Sequence of chain 1.B:
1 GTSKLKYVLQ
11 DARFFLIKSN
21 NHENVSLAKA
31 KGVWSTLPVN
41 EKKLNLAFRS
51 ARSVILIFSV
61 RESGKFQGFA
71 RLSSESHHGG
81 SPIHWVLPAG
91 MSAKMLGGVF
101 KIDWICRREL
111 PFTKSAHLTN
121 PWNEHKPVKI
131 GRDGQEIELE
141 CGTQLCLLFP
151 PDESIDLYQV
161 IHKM

Binding-site contacts:
Ligand atom N05 contacts residue LEU96 of chain 1.B at 3.8 Å.
Ligand atom C06 contacts residue TRP34 of chain 1.B at 3.6 Å (hydrophobic).
Ligand atom CL01 contacts residue PRO88 of chain 1.B at 4.0 Å.
Ligand atom N05 contacts residue SER35 of chain 1.B at 2.8 Å (h-bond).
Ligand atom CL01 contacts residue ASN20 of chain 1.B at 3.5 Å.
Ligand atom N03 contacts residue TRP34 of chain 1.B at 4.1 Å.
Ligand atom N05 contacts residue TRP34 of chain 1.B at 3.4 Å.
Ligand atom C13 contacts residue MET91 of chain 1.B at 4.0 Å (hydrophobic).
Ligand atom C10 contacts residue LYS18 of chain 1.B at 3.1 Å.
Ligand atom C08 contacts residue SER19 of chain 1.B at 4.1 Å.
Ligand atom C04 contacts residue SER35 of chain 1.B at 3.9 Å.
Ligand atom N03 contacts residue ASN24 of chain 1.B at 2.9 Å (h-bond).
Ligand atom C04 contacts residue TRP34 of chain 1.B at 3.6 Å (hydrophobic).
Ligand atom C04 contacts residue ASN24 of chain 1.B at 4.1 Å.
Ligand atom N17 contacts residue ASP133 of chain 1.B at 4.1 Å.
Ligand atom N19 contacts residue SER35 of chain 1.B at 3.8 Å.
Ligand atom N03 contacts residue SER19 of chain 1.B at 3.9 Å.
Ligand atom C08 contacts residue LYS18 of chain 1.B at 4.0 Å.
Ligand atom C06 contacts residue ASN24 of chain 1.B at 3.8 Å.
Ligand atom CL01 contacts residue ASN24 of chain 1.B at 3.3 Å.
Ligand atom C02 contacts residue ASN24 of chain 1.B at 3.5 Å.
Ligand atom N20 contacts residue SER19 of chain 1.B at 3.8 Å.
Ligand atom C06 contacts residue SER35 of chain 1.B at 3.4 Å.
Ligand atom C07 contacts residue TRP34 of chain 1.B at 4.0 Å (hydrophobic).
Ligand atom C11 contacts residue ASN20 of chain 1.B at 3.9 Å.
Ligand atom C18 contacts residue ASP133 of chain 1.B at 3.3 Å.
Ligand atom C02 contacts residue SER19 of chain 1.B at 3.4 Å.
Ligand atom C06 contacts residue TRP85 of chain 1.B at 3.5 Å (hydrophobic).
Ligand atom C02 contacts residue ASN20 of chain 1.B at 3.5 Å.
Ligand atom C18 contacts residue LYS18 of chain 1.B at 4.0 Å.
Ligand atom C08 contacts residue ASN20 of chain 1.B at 4.0 Å.
Ligand atom N09 contacts residue LYS18 of chain 1.B at 3.4 Å (salt-bridge).
Ligand atom C15 contacts residue LEU37 of chain 1.B at 3.9 Å (hydrophobic).
Ligand atom CL01 contacts residue SER19 of chain 1.B at 3.5 Å.
Ligand atom C14 contacts residue GLY90 of chain 1.B at 4.1 Å.
Ligand atom CL01 contacts residue ASN21 of chain 1.B at 2.9 Å.
Ligand atom N19 contacts residue THR36 of chain 1.B at 4.0 Å.
Ligand atom N20 contacts residue ASN20 of chain 1.B at 3.0 Å (h-bond).
Ligand atom C10 contacts residue ASN20 of chain 1.B at 3.7 Å.
Ligand atom C14 contacts residue LEU37 of chain 1.B at 4.1 Å (hydrophobic).

The protein below binds the small molecule below.
Small molecule (SMILES): CNc1nc(Cl)nc2c1ncn2Cc1ccccc1N